Binding-site contacts:
Ligand atom O3P contacts residue GLY176 of chain 1.F at 2.8 Å (h-bond).
Ligand atom P contacts residue SER177 of chain 1.F at 3.4 Å.
Ligand atom C5A contacts residue GLY176 of chain 1.F at 3.6 Å.
Ligand atom O2P contacts residue SER177 of chain 1.F at 2.5 Å (h-bond).
Ligand atom O1 contacts residue THR69 of chain 1.F at 2.5 Å (h-bond).
Ligand atom O1 contacts residue THR73 of chain 1.F at 3.3 Å.
Ligand atom C2A contacts residue ASN72 of chain 1.F at 3.0 Å.
Ligand atom C5 contacts residue GLY219 of chain 1.F at 3.4 Å.
Ligand atom C contacts residue ALA70 of chain 1.F at 3.5 Å (hydrophobic).
Ligand atom C2 contacts residue GLY219 of chain 1.F at 3.5 Å.
Ligand atom SD contacts residue ILE120 of chain 1.F at 3.6 Å.
Ligand atom C2A contacts residue TYR295 of chain 1.F at 3.2 Å (hydrophobic).
Ligand atom C2A contacts residue ASP290 of chain 1.F at 3.3 Å.
Ligand atom N1 contacts residue PRO289 of chain 1.F at 3.1 Å.
Ligand atom O1 contacts residue ALA70 of chain 1.F at 2.7 Å (h-bond).
Ligand atom O4P contacts residue THR180 of chain 1.F at 3.4 Å (h-bond).
Ligand atom O2 contacts residue THR73 of chain 1.F at 2.7 Å (h-bond).
Ligand atom P contacts residue THR180 of chain 1.F at 3.5 Å.
Ligand atom O1P contacts residue GLY179 of chain 1.F at 3.5 Å (h-bond).
Ligand atom C4A contacts residue GLY219 of chain 1.F at 3.2 Å.
Ligand atom O3P contacts residue ALA175 of chain 1.F at 3.6 Å.
Ligand atom C3 contacts residue GLY219 of chain 1.F at 3.5 Å.
Ligand atom C4 contacts residue GLY219 of chain 1.F at 3.2 Å.
Ligand atom O1P contacts residue THR180 of chain 1.F at 2.6 Å (h-bond).
Ligand atom C6 contacts residue PRO289 of chain 1.F at 3.6 Å (hydrophobic).
Ligand atom C2A contacts residue SER263 of chain 1.F at 3.3 Å.
Ligand atom O3 contacts residue ASN72 of chain 1.F at 2.9 Å (h-bond).
Ligand atom CE contacts residue GLY176 of chain 1.F at 3.6 Å.
Ligand atom C contacts residue THR69 of chain 1.F at 3.4 Å.
Ligand atom C contacts residue THR73 of chain 1.F at 3.5 Å.
Ligand atom O2 contacts residue THR69 of chain 1.F at 3.5 Å (h-bond).
Ligand atom CB contacts residue ALA70 of chain 1.F at 3.4 Å (hydrophobic).
Ligand atom O3P contacts residue GLY178 of chain 1.F at 3.0 Å (h-bond).
Ligand atom N1 contacts residue SER263 of chain 1.F at 3.3 Å (h-bond).
Ligand atom O1 contacts residue GLN142 of chain 1.F at 3.0 Å (h-bond).
Ligand atom O2 contacts residue ASN72 of chain 1.F at 3.3 Å (h-bond).
Ligand atom O1P contacts residue SER177 of chain 1.F at 3.4 Å (h-bond).
Ligand atom O3P contacts residue SER177 of chain 1.F at 3.4 Å (h-bond).
Ligand atom CE contacts residue GLY219 of chain 1.F at 3.1 Å.
Ligand atom CE contacts residue GLY221 of chain 1.F at 3.1 Å.

Sequence of chain 1.F:
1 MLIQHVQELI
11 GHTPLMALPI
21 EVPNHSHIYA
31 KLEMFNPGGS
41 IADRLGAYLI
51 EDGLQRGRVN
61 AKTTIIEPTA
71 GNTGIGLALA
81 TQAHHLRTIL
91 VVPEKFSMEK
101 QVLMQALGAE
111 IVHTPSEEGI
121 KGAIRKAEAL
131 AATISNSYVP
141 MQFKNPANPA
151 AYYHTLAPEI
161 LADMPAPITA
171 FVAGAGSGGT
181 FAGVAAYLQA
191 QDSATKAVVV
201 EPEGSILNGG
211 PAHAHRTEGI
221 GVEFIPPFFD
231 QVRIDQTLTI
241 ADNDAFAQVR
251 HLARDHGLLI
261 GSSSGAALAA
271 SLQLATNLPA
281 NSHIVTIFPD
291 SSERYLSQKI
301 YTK

This protein binds this small molecule.
Small molecule (SMILES): CSCC[C@H](N=Cc1c(COP(=O)(O)O)cnc(C)c1O)C(=O)O